Sequence of chain 1.D:
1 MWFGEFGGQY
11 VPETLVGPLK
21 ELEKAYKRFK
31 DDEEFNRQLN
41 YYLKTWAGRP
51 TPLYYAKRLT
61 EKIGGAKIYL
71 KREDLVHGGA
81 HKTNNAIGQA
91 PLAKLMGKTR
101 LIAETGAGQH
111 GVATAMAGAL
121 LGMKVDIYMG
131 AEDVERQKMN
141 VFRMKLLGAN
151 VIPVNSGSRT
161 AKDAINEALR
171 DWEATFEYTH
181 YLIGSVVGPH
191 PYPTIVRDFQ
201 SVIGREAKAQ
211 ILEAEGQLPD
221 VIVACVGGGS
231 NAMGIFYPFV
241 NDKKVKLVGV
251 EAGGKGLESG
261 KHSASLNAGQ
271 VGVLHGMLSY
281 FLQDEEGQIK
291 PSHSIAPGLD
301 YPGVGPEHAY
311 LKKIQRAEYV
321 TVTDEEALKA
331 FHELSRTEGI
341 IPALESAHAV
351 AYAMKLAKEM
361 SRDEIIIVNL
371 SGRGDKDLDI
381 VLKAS

A protein and the small-molecule ligand that binds it are described below.
Small molecule (SMILES): CC/C=C(/N=C/c1c(COP(=O)(O)O)cnc(C)c1O)C(=O)O

Binding-site contacts:
Ligand atom CAV contacts residue GLY106 of chain 1.D at 3.5 Å.
Ligand atom CAO contacts residue GLY298 of chain 1.D at 3.4 Å.
Ligand atom OAJ contacts residue LYS82 of chain 1.D at 3.3 Å (salt-bridge).
Ligand atom OAU contacts residue THR105 of chain 1.D at 2.6 Å (h-bond).
Ligand atom CAR contacts residue HIS110 of chain 1.D at 3.6 Å.
Ligand atom OAT contacts residue HIS110 of chain 1.D at 2.7 Å (h-bond).
Ligand atom CAW contacts residue ALA161 of chain 1.D at 3.7 Å (hydrophobic).
Ligand atom NAC contacts residue HIS81 of chain 1.D at 3.6 Å.
Ligand atom OAT contacts residue ALA107 of chain 1.D at 3.7 Å.
Ligand atom OAL contacts residue SER230 of chain 1.D at 3.5 Å (h-bond).
Ligand atom OAL contacts residue GLY229 of chain 1.D at 2.8 Å (h-bond).
Ligand atom OAN contacts residue SER230 of chain 1.D at 2.6 Å (h-bond).
Ligand atom OAT contacts residue GLY108 of chain 1.D at 3.4 Å (h-bond).
Ligand atom CAS contacts residue GLY298 of chain 1.D at 3.5 Å.
Ligand atom OAT contacts residue GLN109 of chain 1.D at 2.8 Å (h-bond).
Ligand atom OAU contacts residue ALA107 of chain 1.D at 3.6 Å (h-bond).
Ligand atom OAM contacts residue ASN231 of chain 1.D at 2.7 Å (h-bond).
Ligand atom CAR contacts residue ALA107 of chain 1.D at 3.6 Å (hydrophobic).
Ligand atom OAN contacts residue SER185 of chain 1.D at 2.6 Å (h-bond).
Ligand atom OAL contacts residue GLY227 of chain 1.D at 2.8 Å (h-bond).
Ligand atom CAB contacts residue HIS81 of chain 1.D at 3.7 Å.
Ligand atom OAN contacts residue LYS82 of chain 1.D at 3.2 Å (salt-bridge).
Ligand atom CAO contacts residue LYS82 of chain 1.D at 3.5 Å.
Ligand atom NAC contacts residue GLU345 of chain 1.D at 3.5 Å.
Ligand atom CAB contacts residue SER371 of chain 1.D at 3.5 Å.
Ligand atom OAL contacts residue GLY228 of chain 1.D at 3.4 Å (h-bond).
Ligand atom CAI contacts residue GLY298 of chain 1.D at 3.6 Å.
Ligand atom CAR contacts residue THR105 of chain 1.D at 3.4 Å.
Ligand atom OAM contacts residue HIS81 of chain 1.D at 3.0 Å (h-bond).
Ligand atom NAC contacts residue SER371 of chain 1.D at 2.8 Å (h-bond).
Ligand atom CAB contacts residue GLU345 of chain 1.D at 3.6 Å.
Ligand atom PAK contacts residue SER230 of chain 1.D at 3.5 Å.
Ligand atom OAU contacts residue GLY106 of chain 1.D at 2.8 Å (h-bond).
Ligand atom CAB contacts residue ASN231 of chain 1.D at 3.6 Å.
Ligand atom OAN contacts residue GLY229 of chain 1.D at 3.4 Å (h-bond).
Ligand atom OAM contacts residue SER230 of chain 1.D at 3.1 Å (h-bond).
Ligand atom NAP contacts residue LYS82 of chain 1.D at 3.2 Å.
Ligand atom OAT contacts residue THR105 of chain 1.D at 3.3 Å (h-bond).
Ligand atom OAG contacts residue GLN109 of chain 1.D at 3.5 Å.
Ligand atom OAG contacts residue ALA107 of chain 1.D at 3.7 Å.